The protein below binds the small molecule below.
Small molecule (SMILES): CC(=O)N[C@@H]1[C@@H](O)[C@H](O)[C@@H](CO)O[C@H]1O

Sequence of chain 1.C:
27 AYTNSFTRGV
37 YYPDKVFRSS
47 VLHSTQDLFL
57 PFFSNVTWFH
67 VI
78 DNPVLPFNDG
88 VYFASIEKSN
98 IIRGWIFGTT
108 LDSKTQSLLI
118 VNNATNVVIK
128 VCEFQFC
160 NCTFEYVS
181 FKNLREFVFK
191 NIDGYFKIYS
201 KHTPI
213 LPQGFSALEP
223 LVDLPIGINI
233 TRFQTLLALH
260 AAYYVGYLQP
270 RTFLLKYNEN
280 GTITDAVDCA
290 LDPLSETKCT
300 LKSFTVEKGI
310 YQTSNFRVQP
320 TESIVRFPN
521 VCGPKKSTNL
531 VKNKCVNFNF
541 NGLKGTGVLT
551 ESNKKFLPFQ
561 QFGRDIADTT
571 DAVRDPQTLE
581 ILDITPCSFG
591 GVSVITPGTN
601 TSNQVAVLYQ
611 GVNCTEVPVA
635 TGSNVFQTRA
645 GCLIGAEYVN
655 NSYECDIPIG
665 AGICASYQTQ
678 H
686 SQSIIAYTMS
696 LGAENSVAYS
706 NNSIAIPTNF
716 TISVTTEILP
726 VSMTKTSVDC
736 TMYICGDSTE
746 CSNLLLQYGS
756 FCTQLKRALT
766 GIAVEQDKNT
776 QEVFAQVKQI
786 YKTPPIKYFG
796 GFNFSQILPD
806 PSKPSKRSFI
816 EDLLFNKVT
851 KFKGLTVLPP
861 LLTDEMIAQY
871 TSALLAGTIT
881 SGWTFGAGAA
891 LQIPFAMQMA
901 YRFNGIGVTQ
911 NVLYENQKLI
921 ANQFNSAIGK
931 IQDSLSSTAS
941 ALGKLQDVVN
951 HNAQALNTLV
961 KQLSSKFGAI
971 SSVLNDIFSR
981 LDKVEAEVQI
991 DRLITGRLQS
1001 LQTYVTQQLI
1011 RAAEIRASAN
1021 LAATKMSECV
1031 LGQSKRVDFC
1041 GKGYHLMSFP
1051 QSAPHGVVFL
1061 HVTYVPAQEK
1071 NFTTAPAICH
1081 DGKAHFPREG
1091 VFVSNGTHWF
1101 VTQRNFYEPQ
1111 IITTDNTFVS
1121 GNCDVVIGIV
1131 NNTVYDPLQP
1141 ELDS

Sequence of chain 1.A:
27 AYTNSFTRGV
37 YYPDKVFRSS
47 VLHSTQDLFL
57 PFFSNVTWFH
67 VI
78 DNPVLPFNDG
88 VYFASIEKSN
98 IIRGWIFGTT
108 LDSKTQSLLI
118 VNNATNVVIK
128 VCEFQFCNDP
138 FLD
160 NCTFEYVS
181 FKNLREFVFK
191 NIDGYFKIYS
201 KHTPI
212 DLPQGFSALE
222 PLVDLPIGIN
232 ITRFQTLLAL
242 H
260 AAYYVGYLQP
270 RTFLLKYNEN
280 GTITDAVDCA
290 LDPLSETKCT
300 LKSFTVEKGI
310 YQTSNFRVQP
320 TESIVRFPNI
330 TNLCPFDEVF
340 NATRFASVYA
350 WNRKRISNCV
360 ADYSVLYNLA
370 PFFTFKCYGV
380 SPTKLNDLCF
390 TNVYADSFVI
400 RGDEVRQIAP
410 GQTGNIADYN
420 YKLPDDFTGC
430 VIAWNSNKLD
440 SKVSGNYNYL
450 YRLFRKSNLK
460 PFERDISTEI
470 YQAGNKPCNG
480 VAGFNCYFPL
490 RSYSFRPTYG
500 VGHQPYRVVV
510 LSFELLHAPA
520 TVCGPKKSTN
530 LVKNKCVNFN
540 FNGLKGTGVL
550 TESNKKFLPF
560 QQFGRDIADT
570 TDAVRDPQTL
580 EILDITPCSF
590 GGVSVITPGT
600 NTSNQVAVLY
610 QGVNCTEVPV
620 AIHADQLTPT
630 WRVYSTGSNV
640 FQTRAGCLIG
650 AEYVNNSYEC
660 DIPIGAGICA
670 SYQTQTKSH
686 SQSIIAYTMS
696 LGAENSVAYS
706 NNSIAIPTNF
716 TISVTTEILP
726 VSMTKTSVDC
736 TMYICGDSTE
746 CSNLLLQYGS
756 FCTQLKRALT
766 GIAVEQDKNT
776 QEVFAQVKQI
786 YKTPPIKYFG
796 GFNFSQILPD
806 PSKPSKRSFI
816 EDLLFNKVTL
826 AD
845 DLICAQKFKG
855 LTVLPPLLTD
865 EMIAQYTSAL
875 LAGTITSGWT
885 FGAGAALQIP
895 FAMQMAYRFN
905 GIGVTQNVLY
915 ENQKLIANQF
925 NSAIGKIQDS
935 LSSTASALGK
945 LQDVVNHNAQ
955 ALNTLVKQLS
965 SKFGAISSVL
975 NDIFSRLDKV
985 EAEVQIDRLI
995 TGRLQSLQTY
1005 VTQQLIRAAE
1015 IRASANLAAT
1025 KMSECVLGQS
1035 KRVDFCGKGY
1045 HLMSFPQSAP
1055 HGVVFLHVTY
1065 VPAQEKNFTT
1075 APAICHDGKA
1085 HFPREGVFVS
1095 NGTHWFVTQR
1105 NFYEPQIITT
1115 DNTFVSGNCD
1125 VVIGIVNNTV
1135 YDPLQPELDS

Binding-site contacts:
Ligand atom O6 contacts residue ILE791 of chain 1.A at 3.5 Å.
Ligand atom C4 contacts residue ASN706 of chain 1.C at 4.2 Å.
Ligand atom C7 contacts residue ASN706 of chain 1.C at 3.2 Å.
Ligand atom C8 contacts residue ILE1127 of chain 1.C at 4.5 Å (hydrophobic).
Ligand atom O7 contacts residue TYR793 of chain 1.A at 3.2 Å.
Ligand atom C5 contacts residue ASN706 of chain 1.C at 3.6 Å.
Ligand atom C8 contacts residue GLY1128 of chain 1.C at 4.5 Å.
Ligand atom C7 contacts residue TYR793 of chain 1.A at 4.0 Å (hydrophobic).
Ligand atom O7 contacts residue ASN706 of chain 1.C at 3.4 Å (h-bond).
Ligand atom N2 contacts residue ASN706 of chain 1.C at 3.0 Å (h-bond).
Ligand atom C2 contacts residue ASN706 of chain 1.C at 2.5 Å.
Ligand atom O5 contacts residue ASN706 of chain 1.C at 2.3 Å (h-bond).
Ligand atom C3 contacts residue ASN706 of chain 1.C at 3.8 Å.
Ligand atom C2 contacts residue TYR793 of chain 1.A at 4.3 Å (hydrophobic).
Ligand atom O3 contacts residue TYR793 of chain 1.A at 4.3 Å.
Ligand atom C1 contacts residue ASN706 of chain 1.C at 1.4 Å.
Ligand atom C8 contacts residue ASN706 of chain 1.C at 3.6 Å.